The small molecule below binds the protein below.
Small molecule (SMILES): NC(=O)CC[C@H](N)C(=O)O

Binding-site contacts:
Ligand atom OXT contacts residue PHE73 of chain 1.A at 3.7 Å.
Ligand atom NE2 contacts residue SER90 of chain 1.A at 2.7 Å (h-bond).
Ligand atom CA contacts residue SER91 of chain 1.A at 3.6 Å.
Ligand atom C contacts residue ARG98 of chain 1.A at 3.6 Å.
Ligand atom CB contacts residue SER91 of chain 1.A at 3.8 Å.
Ligand atom NE2 contacts residue LYS138 of chain 1.A at 3.4 Å (salt-bridge).
Ligand atom CD contacts residue LYS138 of chain 1.A at 3.3 Å.
Ligand atom O contacts residue ARG98 of chain 1.A at 2.9 Å (salt-bridge).
Ligand atom CB contacts residue ASP182 of chain 1.A at 3.9 Å.
Ligand atom C contacts residue SER91 of chain 1.A at 3.8 Å.
Ligand atom CD contacts residue TYR35 of chain 1.A at 3.6 Å (hydrophobic).
Ligand atom CG contacts residue SER91 of chain 1.A at 3.0 Å.
Ligand atom NE2 contacts residue PHE73 of chain 1.A at 3.2 Å.
Ligand atom CB contacts residue TYR35 of chain 1.A at 3.8 Å (hydrophobic).
Ligand atom CA contacts residue THR142 of chain 1.A at 3.8 Å.
Ligand atom CA contacts residue GLN143 of chain 1.A at 3.7 Å.
Ligand atom C contacts residue THR142 of chain 1.A at 3.7 Å.
Ligand atom C contacts residue SER93 of chain 1.A at 4.0 Å.
Ligand atom CG contacts residue PHE73 of chain 1.A at 3.3 Å (hydrophobic).
Ligand atom N contacts residue SER91 of chain 1.A at 2.9 Å (h-bond).
Ligand atom O contacts residue SER93 of chain 1.A at 2.9 Å (h-bond).
Ligand atom CA contacts residue ASP182 of chain 1.A at 3.7 Å.
Ligand atom CA contacts residue SER93 of chain 1.A at 3.9 Å.
Ligand atom OE1 contacts residue LYS138 of chain 1.A at 2.5 Å (salt-bridge).
Ligand atom CD contacts residue SER90 of chain 1.A at 3.6 Å.
Ligand atom OXT contacts residue ARG98 of chain 1.A at 2.9 Å (salt-bridge).
Ligand atom O contacts residue THR142 of chain 1.A at 4.0 Å.
Ligand atom O contacts residue SER91 of chain 1.A at 3.3 Å (h-bond).
Ligand atom OE1 contacts residue TYR35 of chain 1.A at 3.3 Å.
Ligand atom OXT contacts residue THR142 of chain 1.A at 2.8 Å (h-bond).
Ligand atom CD contacts residue PHE73 of chain 1.A at 3.4 Å (hydrophobic).
Ligand atom N contacts residue SER93 of chain 1.A at 3.0 Å (h-bond).
Ligand atom C contacts residue PHE73 of chain 1.A at 3.8 Å (hydrophobic).
Ligand atom O contacts residue PHE73 of chain 1.A at 3.8 Å.
Ligand atom NE2 contacts residue TYR35 of chain 1.A at 3.7 Å.
Ligand atom CG contacts residue SER90 of chain 1.A at 3.6 Å.
Ligand atom N contacts residue ASP182 of chain 1.A at 2.9 Å (salt-bridge).
Ligand atom O contacts residue LEU92 of chain 1.A at 3.8 Å.
Ligand atom OXT contacts residue SER141 of chain 1.A at 3.3 Å.
Ligand atom CB contacts residue GLN143 of chain 1.A at 3.8 Å.

Sequence of chain 1.A:
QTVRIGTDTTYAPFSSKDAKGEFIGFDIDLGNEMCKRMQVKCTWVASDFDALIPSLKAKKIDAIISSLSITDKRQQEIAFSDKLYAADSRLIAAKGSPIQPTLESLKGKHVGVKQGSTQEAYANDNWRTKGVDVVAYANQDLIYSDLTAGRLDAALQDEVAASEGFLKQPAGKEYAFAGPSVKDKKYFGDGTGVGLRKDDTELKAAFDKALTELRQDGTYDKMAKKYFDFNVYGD